Binding-site contacts:
Ligand atom O contacts residue PHE102 of chain 3.A at 2.9 Å (h-bond).
Ligand atom CD1 contacts residue ILE41 of chain 3.A at 3.3 Å (hydrophobic).
Ligand atom O contacts residue VAL43 of chain 3.A at 2.8 Å (h-bond).
Ligand atom O contacts residue GLY98 of chain 3.A at 3.2 Å (h-bond).
Ligand atom N contacts residue GLY98 of chain 3.A at 2.7 Å (h-bond).
Ligand atom O contacts residue ASP94 of chain 3.A at 2.8 Å (salt-bridge).
Ligand atom ND2 contacts residue THR96 of chain 3.A at 2.9 Å (h-bond).
Ligand atom CB contacts residue ASP94 of chain 3.A at 3.2 Å.
Ligand atom N contacts residue ASP94 of chain 3.A at 3.3 Å (salt-bridge).
Ligand atom CA contacts residue THR100 of chain 3.A at 3.2 Å.
Ligand atom O contacts residue THR99 of chain 3.A at 3.2 Å.
Ligand atom CG contacts residue ASP92 of chain 3.A at 3.5 Å.
Ligand atom N contacts residue THR100 of chain 3.A at 2.9 Å (h-bond).
Ligand atom ND2 contacts residue ILE75 of chain 3.A at 3.1 Å (h-bond).
Ligand atom OE1 contacts residue GLN45 of chain 3.A at 3.3 Å.
Ligand atom CG1 contacts residue PHE102 of chain 3.A at 3.5 Å (hydrophobic).
Ligand atom O contacts residue THR44 of chain 3.A at 3.4 Å (h-bond).
Ligand atom N contacts residue ILE41 of chain 3.A at 2.9 Å (h-bond).
Ligand atom C contacts residue ASP94 of chain 3.A at 3.3 Å.
Ligand atom CB contacts residue THR100 of chain 3.A at 3.4 Å.
Ligand atom CA contacts residue ILE41 of chain 3.A at 3.2 Å (hydrophobic).
Ligand atom CG2 contacts residue ASP92 of chain 3.A at 3.5 Å.
Ligand atom N contacts residue VAL43 of chain 3.A at 2.9 Å (h-bond).
Ligand atom O contacts residue ASP40 of chain 3.A at 3.3 Å.
Ligand atom N contacts residue ASP40 of chain 3.A at 2.8 Å (salt-bridge).
Ligand atom CD contacts residue PRO97 of chain 3.A at 3.5 Å (hydrophobic).
Ligand atom CB contacts residue THR96 of chain 3.A at 3.1 Å.
Ligand atom N contacts residue ASP94 of chain 3.A at 3.2 Å (salt-bridge).
Ligand atom O contacts residue ILE41 of chain 3.A at 3.1 Å (h-bond).
Ligand atom N contacts residue PHE102 of chain 3.A at 3.0 Å (h-bond).
Ligand atom CA contacts residue ASP40 of chain 3.A at 3.5 Å.
Ligand atom O contacts residue THR100 of chain 3.A at 2.9 Å (h-bond).
Ligand atom CB contacts residue ASP94 of chain 3.A at 3.3 Å.
Ligand atom CB contacts residue ASP40 of chain 3.A at 3.5 Å.
Ligand atom O contacts residue VAL43 of chain 3.A at 3.5 Å (h-bond).
Ligand atom OD1 contacts residue ASP92 of chain 3.A at 2.5 Å (salt-bridge).
Ligand atom O contacts residue THR42 of chain 3.A at 3.4 Å.
Ligand atom CG contacts residue THR44 of chain 3.A at 3.3 Å.
Ligand atom ND2 contacts residue ASP92 of chain 3.A at 3.1 Å (salt-bridge).
Ligand atom CA contacts residue ASP94 of chain 3.A at 3.4 Å.

This protein binds this small molecule.
Small molecule (SMILES): CC[C@H](C)[C@H](NC(=O)[C@H](C)NC(=O)[C@@H]1C=CC=N1)C(=O)N[C@H](C(=O)N[C@@H](CC(N)=O)C(=O)N[C@@H](CCCN=C(N)N)C(=O)N1CCC[C@H]1C(=O)N[C@H](C=O)CCC(N)=O)[C@@H](C)CC

Sequence of chain 3.A:
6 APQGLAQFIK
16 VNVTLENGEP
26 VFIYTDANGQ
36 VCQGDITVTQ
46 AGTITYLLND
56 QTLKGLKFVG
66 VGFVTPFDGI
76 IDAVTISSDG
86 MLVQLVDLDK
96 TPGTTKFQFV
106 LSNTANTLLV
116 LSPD